Sequence of chain 1.A:
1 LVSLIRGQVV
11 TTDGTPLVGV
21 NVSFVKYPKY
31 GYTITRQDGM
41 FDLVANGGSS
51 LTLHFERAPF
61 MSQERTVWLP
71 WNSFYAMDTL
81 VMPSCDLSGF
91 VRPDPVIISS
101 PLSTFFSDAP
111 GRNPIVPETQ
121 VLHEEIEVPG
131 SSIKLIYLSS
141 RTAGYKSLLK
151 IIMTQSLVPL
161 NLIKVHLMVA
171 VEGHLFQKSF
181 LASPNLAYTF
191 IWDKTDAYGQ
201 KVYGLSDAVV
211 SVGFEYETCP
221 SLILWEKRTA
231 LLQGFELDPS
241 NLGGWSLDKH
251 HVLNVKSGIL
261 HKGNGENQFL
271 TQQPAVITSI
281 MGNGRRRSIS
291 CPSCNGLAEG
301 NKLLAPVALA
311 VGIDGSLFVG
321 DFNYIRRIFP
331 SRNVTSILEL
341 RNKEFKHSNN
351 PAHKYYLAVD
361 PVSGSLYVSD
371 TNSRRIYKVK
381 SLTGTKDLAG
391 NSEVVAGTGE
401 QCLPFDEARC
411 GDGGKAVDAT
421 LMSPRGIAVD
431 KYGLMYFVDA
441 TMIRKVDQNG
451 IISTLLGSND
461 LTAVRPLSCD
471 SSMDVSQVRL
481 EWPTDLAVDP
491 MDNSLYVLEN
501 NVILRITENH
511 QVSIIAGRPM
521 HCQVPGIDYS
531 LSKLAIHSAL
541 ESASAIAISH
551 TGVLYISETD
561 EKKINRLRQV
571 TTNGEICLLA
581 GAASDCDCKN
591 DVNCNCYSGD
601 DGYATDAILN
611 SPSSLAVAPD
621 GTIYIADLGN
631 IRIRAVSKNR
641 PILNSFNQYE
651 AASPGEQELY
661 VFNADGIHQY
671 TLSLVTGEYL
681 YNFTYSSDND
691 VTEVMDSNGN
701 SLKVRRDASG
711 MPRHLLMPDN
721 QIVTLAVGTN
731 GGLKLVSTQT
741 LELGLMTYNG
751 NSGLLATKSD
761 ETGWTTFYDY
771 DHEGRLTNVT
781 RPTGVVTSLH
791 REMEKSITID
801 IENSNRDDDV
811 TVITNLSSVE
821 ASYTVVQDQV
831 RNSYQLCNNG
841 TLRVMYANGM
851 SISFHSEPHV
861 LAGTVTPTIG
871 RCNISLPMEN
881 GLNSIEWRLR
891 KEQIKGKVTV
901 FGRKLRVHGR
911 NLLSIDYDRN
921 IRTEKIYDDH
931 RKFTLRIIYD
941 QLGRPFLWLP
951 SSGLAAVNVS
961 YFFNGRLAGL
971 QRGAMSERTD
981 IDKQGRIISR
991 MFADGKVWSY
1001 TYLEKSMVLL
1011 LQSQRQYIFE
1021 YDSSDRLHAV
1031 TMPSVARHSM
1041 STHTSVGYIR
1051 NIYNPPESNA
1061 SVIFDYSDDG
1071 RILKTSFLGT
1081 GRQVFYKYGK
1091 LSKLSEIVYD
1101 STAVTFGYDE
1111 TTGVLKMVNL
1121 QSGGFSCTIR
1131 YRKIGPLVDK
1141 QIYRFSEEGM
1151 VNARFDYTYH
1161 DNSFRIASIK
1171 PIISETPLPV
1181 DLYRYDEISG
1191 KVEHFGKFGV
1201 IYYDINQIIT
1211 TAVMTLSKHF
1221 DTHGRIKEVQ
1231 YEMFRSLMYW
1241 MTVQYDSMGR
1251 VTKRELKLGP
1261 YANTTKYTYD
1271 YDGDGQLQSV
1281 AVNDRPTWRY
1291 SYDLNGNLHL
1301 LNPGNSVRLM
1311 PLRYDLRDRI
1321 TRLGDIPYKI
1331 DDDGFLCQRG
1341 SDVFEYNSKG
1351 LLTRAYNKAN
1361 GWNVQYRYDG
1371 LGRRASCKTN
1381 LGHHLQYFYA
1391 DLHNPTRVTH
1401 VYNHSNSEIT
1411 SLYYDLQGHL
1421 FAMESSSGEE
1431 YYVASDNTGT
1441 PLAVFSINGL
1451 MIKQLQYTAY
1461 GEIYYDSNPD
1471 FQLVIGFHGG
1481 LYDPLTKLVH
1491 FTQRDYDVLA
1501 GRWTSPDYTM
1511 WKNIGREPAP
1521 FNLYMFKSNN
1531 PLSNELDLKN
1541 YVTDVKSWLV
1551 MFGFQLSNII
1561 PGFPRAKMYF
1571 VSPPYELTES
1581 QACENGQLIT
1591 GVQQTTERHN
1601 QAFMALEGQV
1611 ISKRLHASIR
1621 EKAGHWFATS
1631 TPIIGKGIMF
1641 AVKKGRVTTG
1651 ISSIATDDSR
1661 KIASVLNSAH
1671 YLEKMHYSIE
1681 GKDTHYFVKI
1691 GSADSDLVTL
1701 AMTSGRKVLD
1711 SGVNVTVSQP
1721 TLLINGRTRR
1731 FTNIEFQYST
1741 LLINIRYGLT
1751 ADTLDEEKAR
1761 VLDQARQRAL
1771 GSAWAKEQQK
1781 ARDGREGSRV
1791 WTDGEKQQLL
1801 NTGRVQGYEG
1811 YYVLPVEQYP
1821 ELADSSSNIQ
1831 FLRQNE

A protein and the small-molecule ligand that binds it are described below.
Small molecule (SMILES): CC(=O)N[C@H]1[C@H](O[C@H]2[C@H](O)[C@@H](NC(C)=O)CO[C@@H]2CO)O[C@H](CO)[C@@H](O)[C@@H]1O

Binding-site contacts:
Ligand atom C2 contacts residue GLU1680 of chain 1.A at 4.1 Å.
Ligand atom C1 contacts residue GLU1680 of chain 1.A at 4.2 Å.
Ligand atom C2 contacts residue ASN1059 of chain 1.A at 2.5 Å.
Ligand atom C5 contacts residue ASN1059 of chain 1.A at 3.6 Å.
Ligand atom C1 contacts residue ASN1059 of chain 1.A at 1.4 Å.
Ligand atom O5 contacts residue GLU1680 of chain 1.A at 3.3 Å (salt-bridge).
Ligand atom C7 contacts residue GLU1680 of chain 1.A at 4.4 Å.
Ligand atom C8 contacts residue LEU1078 of chain 1.A at 4.3 Å (hydrophobic).
Ligand atom O5 contacts residue ASN1059 of chain 1.A at 2.3 Å (h-bond).
Ligand atom C7 contacts residue ASN1059 of chain 1.A at 3.3 Å.
Ligand atom C3 contacts residue ASN1059 of chain 1.A at 3.8 Å.
Ligand atom C8 contacts residue GLY1681 of chain 1.A at 3.5 Å.
Ligand atom O7 contacts residue ASN1059 of chain 1.A at 3.0 Å (h-bond).
Ligand atom O4 contacts residue GLU1680 of chain 1.A at 4.4 Å.
Ligand atom O7 contacts residue GLU1680 of chain 1.A at 4.4 Å.
Ligand atom C4 contacts residue GLU1680 of chain 1.A at 3.9 Å.
Ligand atom C3 contacts residue GLU1680 of chain 1.A at 3.7 Å.
Ligand atom N2 contacts residue ASN1059 of chain 1.A at 2.9 Å (h-bond).
Ligand atom C4 contacts residue ASN1059 of chain 1.A at 4.2 Å.
Ligand atom C7 contacts residue GLY1681 of chain 1.A at 4.3 Å.
Ligand atom C5 contacts residue GLU1680 of chain 1.A at 3.9 Å.
Ligand atom O6 contacts residue GLU1680 of chain 1.A at 3.1 Å (salt-bridge).
Ligand atom O3 contacts residue GLU1680 of chain 1.A at 2.8 Å (salt-bridge).
Ligand atom C8 contacts residue GLU1680 of chain 1.A at 3.8 Å.
Ligand atom C6 contacts residue GLU1680 of chain 1.A at 3.4 Å.
Ligand atom O7 contacts residue GLY1681 of chain 1.A at 4.2 Å.